Sequence of chain 1.B:
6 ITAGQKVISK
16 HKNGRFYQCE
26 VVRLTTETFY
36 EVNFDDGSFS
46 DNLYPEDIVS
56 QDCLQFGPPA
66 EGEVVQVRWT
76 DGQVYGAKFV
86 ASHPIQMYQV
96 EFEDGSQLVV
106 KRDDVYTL

The small molecule below binds the protein below.
Small molecule (SMILES): CC(C)[C@@H](C=O)NC(=O)[C@@H](CCCC[N+](C)(C)C)NC(=O)[C@H](CCCN=C(N)N)NC(=O)[C@H](CC1=NC=NC1)NC(=O)[C@@H](N)CCCN=C(N)N

Binding-site contacts:
Ligand atom CD2 contacts residue ASN38 of chain 1.B at 3.4 Å.
Ligand atom O contacts residue SER43 of chain 1.B at 3.5 Å.
Ligand atom CM2 contacts residue TRP74 of chain 1.B at 3.0 Å (hydrophobic).
Ligand atom CM1 contacts residue SER43 of chain 1.B at 3.3 Å.
Ligand atom CB contacts residue SER43 of chain 1.B at 4.0 Å.
Ligand atom CB contacts residue ASP46 of chain 1.B at 3.5 Å.
Ligand atom CM1 contacts residue TRP74 of chain 1.B at 3.8 Å (hydrophobic).
Ligand atom CG contacts residue GLY42 of chain 1.B at 3.9 Å.
Ligand atom NZ contacts residue TRP74 of chain 1.B at 3.9 Å.
Ligand atom CB contacts residue PHE44 of chain 1.B at 3.1 Å (hydrophobic).
Ligand atom NE2 contacts residue PHE44 of chain 1.B at 3.4 Å.
Ligand atom CG contacts residue PHE44 of chain 1.B at 3.9 Å (hydrophobic).
Ligand atom NE2 contacts residue ASN38 of chain 1.B at 3.2 Å (h-bond).
Ligand atom ND1 contacts residue PHE44 of chain 1.B at 3.6 Å.
Ligand atom NH2 contacts residue SER43 of chain 1.B at 3.4 Å.
Ligand atom CD contacts residue SER43 of chain 1.B at 4.2 Å.
Ligand atom CE contacts residue PHE44 of chain 1.B at 3.8 Å (hydrophobic).
Ligand atom CB contacts residue PHE44 of chain 1.B at 3.6 Å (hydrophobic).
Ligand atom CE1 contacts residue GLU36 of chain 1.B at 4.1 Å.
Ligand atom C contacts residue PHE44 of chain 1.B at 3.5 Å (hydrophobic).
Ligand atom CG2 contacts residue PHE44 of chain 1.B at 2.8 Å (hydrophobic).
Ligand atom NE contacts residue GLY42 of chain 1.B at 3.8 Å.
Ligand atom CE contacts residue SER43 of chain 1.B at 3.7 Å.
Ligand atom N contacts residue GLY42 of chain 1.B at 3.1 Å (h-bond).
Ligand atom CE1 contacts residue PHE44 of chain 1.B at 3.4 Å (hydrophobic).
Ligand atom NE contacts residue ASP41 of chain 1.B at 3.6 Å.
Ligand atom NZ contacts residue SER43 of chain 1.B at 3.9 Å.
Ligand atom O contacts residue PHE44 of chain 1.B at 2.9 Å (h-bond).
Ligand atom CZ contacts residue SER43 of chain 1.B at 3.6 Å.
Ligand atom NE contacts residue SER43 of chain 1.B at 3.8 Å.
Ligand atom N contacts residue PHE44 of chain 1.B at 4.2 Å.
Ligand atom CD contacts residue GLY42 of chain 1.B at 3.3 Å.
Ligand atom CA contacts residue ASP46 of chain 1.B at 4.1 Å.
Ligand atom CB contacts residue GLY42 of chain 1.B at 3.2 Å.
Ligand atom CA contacts residue GLY42 of chain 1.B at 3.6 Å.
Ligand atom CG1 contacts residue ASP46 of chain 1.B at 3.4 Å.
Ligand atom N contacts residue PHE44 of chain 1.B at 3.6 Å.
Ligand atom CD2 contacts residue PHE44 of chain 1.B at 3.9 Å (hydrophobic).
Ligand atom CG2 contacts residue ASP46 of chain 1.B at 2.5 Å.
Ligand atom CA contacts residue PHE44 of chain 1.B at 3.4 Å (hydrophobic).